Binding-site contacts:
Ligand atom O6 contacts residue ARG55 of chain 1.E at 2.8 Å (salt-bridge).
Ligand atom C3 contacts residue ASN172 of chain 1.E at 3.8 Å.
Ligand atom C2 contacts residue TYR111 of chain 1.E at 3.7 Å (hydrophobic).
Ligand atom C3 contacts residue TRP316 of chain 1.E at 3.5 Å (hydrophobic).
Ligand atom C4 contacts residue PHE239 of chain 1.E at 3.7 Å (hydrophobic).
Ligand atom O5 contacts residue HIS383 of chain 1.E at 3.0 Å (h-bond).
Ligand atom C6 contacts residue TYR111 of chain 1.E at 3.9 Å (hydrophobic).
Ligand atom O4 contacts residue PHE239 of chain 1.E at 3.7 Å.
Ligand atom C6 contacts residue HIS383 of chain 1.E at 3.7 Å.
Ligand atom O4 contacts residue TRP375 of chain 1.E at 3.7 Å.
Ligand atom O5 contacts residue TYR111 of chain 1.E at 3.3 Å (h-bond).
Ligand atom O1 contacts residue HIS176 of chain 1.E at 2.8 Å (h-bond).
Ligand atom C5 contacts residue TRP316 of chain 1.E at 3.7 Å (hydrophobic).
Ligand atom C1 contacts residue HIS176 of chain 1.E at 3.7 Å.
Ligand atom O3 contacts residue PHE239 of chain 1.E at 3.8 Å.
Ligand atom C2 contacts residue TRP316 of chain 1.E at 3.9 Å (hydrophobic).
Ligand atom O5 contacts residue ARG55 of chain 1.E at 3.3 Å (salt-bridge).
Ligand atom O3 contacts residue ARG238 of chain 1.E at 3.6 Å (salt-bridge).
Ligand atom C4 contacts residue ARG238 of chain 1.E at 3.8 Å.
Ligand atom O1 contacts residue GLU251 of chain 1.E at 2.7 Å (salt-bridge).
Ligand atom O1 contacts residue HIS383 of chain 1.E at 3.2 Å.
Ligand atom O2 contacts residue HIS176 of chain 1.E at 3.1 Å (h-bond).
Ligand atom C1 contacts residue HIS383 of chain 1.E at 3.6 Å.
Ligand atom O4 contacts residue ARG238 of chain 1.E at 2.6 Å (salt-bridge).
Ligand atom C5 contacts residue TYR111 of chain 1.E at 3.8 Å (hydrophobic).
Ligand atom C4 contacts residue TYR111 of chain 1.E at 3.6 Å (hydrophobic).
Ligand atom C1 contacts residue TYR111 of chain 1.E at 3.9 Å (hydrophobic).
Ligand atom O1 contacts residue MET175 of chain 1.E at 3.7 Å.
Ligand atom C2 contacts residue ASN172 of chain 1.E at 3.5 Å.
Ligand atom C6 contacts residue ARG55 of chain 1.E at 3.5 Å.
Ligand atom C5 contacts residue ARG55 of chain 1.E at 4.0 Å.
Ligand atom O2 contacts residue TYR111 of chain 1.E at 2.7 Å (h-bond).
Ligand atom O2 contacts residue ASN172 of chain 1.E at 2.7 Å (h-bond).
Ligand atom C1 contacts residue TRP316 of chain 1.E at 3.9 Å (hydrophobic).
Ligand atom O4 contacts residue TRP316 of chain 1.E at 3.9 Å.
Ligand atom C2 contacts residue HIS176 of chain 1.E at 3.9 Å.
Ligand atom O6 contacts residue HIS383 of chain 1.E at 2.8 Å (h-bond).
Ligand atom C5 contacts residue HIS383 of chain 1.E at 3.6 Å.
Ligand atom C1 contacts residue GLU251 of chain 1.E at 3.7 Å.
Ligand atom O3 contacts residue ASN172 of chain 1.E at 2.8 Å (h-bond).

The small molecule below binds the protein below.
Small molecule (SMILES): OC[C@H]1O[C@@H](O)[C@@H](O)[C@@H](O)[C@@H]1O

Sequence of chain 1.E:
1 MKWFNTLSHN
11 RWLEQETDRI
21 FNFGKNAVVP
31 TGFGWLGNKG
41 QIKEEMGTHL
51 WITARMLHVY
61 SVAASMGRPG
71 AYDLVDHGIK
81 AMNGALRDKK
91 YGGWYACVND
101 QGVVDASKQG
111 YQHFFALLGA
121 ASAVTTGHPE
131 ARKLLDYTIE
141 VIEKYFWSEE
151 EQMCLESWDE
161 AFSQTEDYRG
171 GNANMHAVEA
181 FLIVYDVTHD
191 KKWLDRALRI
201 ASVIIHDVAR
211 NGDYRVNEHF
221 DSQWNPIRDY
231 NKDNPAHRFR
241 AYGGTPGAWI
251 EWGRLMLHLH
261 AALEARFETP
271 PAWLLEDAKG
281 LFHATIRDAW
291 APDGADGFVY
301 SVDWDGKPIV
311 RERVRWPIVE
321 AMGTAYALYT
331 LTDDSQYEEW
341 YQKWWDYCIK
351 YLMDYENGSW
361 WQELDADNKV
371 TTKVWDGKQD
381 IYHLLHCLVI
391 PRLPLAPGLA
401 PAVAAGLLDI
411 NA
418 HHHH